Sequence of chain 1.C:
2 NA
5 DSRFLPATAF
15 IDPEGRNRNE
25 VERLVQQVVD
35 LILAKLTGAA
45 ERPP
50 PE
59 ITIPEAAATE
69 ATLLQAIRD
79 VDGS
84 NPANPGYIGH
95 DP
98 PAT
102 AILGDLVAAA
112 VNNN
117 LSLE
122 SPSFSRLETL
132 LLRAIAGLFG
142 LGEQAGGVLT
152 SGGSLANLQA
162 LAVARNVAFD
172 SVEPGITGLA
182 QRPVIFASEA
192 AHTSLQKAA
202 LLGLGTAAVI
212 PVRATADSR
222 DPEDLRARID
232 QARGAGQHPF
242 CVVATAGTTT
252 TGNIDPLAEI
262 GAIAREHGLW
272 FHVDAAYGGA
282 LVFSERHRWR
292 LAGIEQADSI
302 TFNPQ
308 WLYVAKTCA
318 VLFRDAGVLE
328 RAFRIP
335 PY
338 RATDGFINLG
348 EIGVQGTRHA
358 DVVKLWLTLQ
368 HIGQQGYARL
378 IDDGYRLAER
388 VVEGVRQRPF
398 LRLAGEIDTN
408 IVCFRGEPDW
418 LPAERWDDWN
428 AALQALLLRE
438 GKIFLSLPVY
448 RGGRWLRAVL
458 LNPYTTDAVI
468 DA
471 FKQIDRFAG

Binding-site contacts:
Ligand atom C contacts residue SER189 of chain 1.C at 3.2 Å.
Ligand atom CD contacts residue ALA192 of chain 1.C at 3.5 Å (hydrophobic).
Ligand atom CB contacts residue ABU1 of chain 1.N at 0.3 Å.
Ligand atom C contacts residue HIS193 of chain 1.C at 4.5 Å.
Ligand atom O contacts residue ALA192 of chain 1.C at 2.4 Å (h-bond).
Ligand atom O contacts residue SER189 of chain 1.C at 2.6 Å (h-bond).
Ligand atom N contacts residue TYR336 of chain 1.D at 4.1 Å.
Ligand atom CB contacts residue THR194 of chain 1.C at 4.0 Å.
Ligand atom CG contacts residue HIS193 of chain 1.C at 3.4 Å.
Ligand atom OXT contacts residue ALA188 of chain 1.C at 4.0 Å.
Ligand atom CD contacts residue ABU1 of chain 1.N at 0.2 Å.
Ligand atom O contacts residue GLU190 of chain 1.C at 3.9 Å.
Ligand atom N contacts residue ABU1 of chain 1.N at 0.4 Å.
Ligand atom N contacts residue GLN197 of chain 1.C at 4.0 Å.
Ligand atom O contacts residue ALA191 of chain 1.C at 3.6 Å.
Ligand atom OXT contacts residue GLU190 of chain 1.C at 4.5 Å.
Ligand atom C contacts residue ALA188 of chain 1.C at 4.4 Å (hydrophobic).
Ligand atom C contacts residue ALA192 of chain 1.C at 3.1 Å (hydrophobic).
Ligand atom C contacts residue VAL210 of chain 1.C at 4.4 Å (hydrophobic).
Ligand atom OXT contacts residue ABU1 of chain 1.N at 2.7 Å (h-bond).
Ligand atom O contacts residue HIS193 of chain 1.C at 4.0 Å.
Ligand atom CG contacts residue THR194 of chain 1.C at 4.4 Å.
Ligand atom CG contacts residue ALA192 of chain 1.C at 3.0 Å (hydrophobic).
Ligand atom OXT contacts residue ALA192 of chain 1.C at 4.2 Å.
Ligand atom C contacts residue ABU1 of chain 1.N at 1.9 Å.
Ligand atom CG contacts residue LEU196 of chain 1.C at 4.4 Å (hydrophobic).
Ligand atom OXT contacts residue SER189 of chain 1.C at 3.1 Å (h-bond).
Ligand atom CD contacts residue THR194 of chain 1.C at 2.8 Å.
Ligand atom CD contacts residue HIS193 of chain 1.C at 3.5 Å.
Ligand atom CD contacts residue TYR336 of chain 1.D at 4.4 Å (hydrophobic).
Ligand atom O contacts residue ABU1 of chain 1.N at 2.7 Å (h-bond).
Ligand atom N contacts residue ALA192 of chain 1.C at 4.2 Å.
Ligand atom CG contacts residue VAL210 of chain 1.C at 4.4 Å (hydrophobic).
Ligand atom N contacts residue THR194 of chain 1.C at 2.6 Å.
Ligand atom OXT contacts residue VAL210 of chain 1.C at 3.7 Å.
Ligand atom CB contacts residue ALA192 of chain 1.C at 2.8 Å (hydrophobic).
Ligand atom CB contacts residue HIS193 of chain 1.C at 3.8 Å.
Ligand atom OXT contacts residue PRO212 of chain 1.C at 4.5 Å.
Ligand atom CD contacts residue GLN197 of chain 1.C at 3.9 Å.
Ligand atom CG contacts residue ABU1 of chain 1.N at 0.9 Å.

Sequence of chain 1.D:
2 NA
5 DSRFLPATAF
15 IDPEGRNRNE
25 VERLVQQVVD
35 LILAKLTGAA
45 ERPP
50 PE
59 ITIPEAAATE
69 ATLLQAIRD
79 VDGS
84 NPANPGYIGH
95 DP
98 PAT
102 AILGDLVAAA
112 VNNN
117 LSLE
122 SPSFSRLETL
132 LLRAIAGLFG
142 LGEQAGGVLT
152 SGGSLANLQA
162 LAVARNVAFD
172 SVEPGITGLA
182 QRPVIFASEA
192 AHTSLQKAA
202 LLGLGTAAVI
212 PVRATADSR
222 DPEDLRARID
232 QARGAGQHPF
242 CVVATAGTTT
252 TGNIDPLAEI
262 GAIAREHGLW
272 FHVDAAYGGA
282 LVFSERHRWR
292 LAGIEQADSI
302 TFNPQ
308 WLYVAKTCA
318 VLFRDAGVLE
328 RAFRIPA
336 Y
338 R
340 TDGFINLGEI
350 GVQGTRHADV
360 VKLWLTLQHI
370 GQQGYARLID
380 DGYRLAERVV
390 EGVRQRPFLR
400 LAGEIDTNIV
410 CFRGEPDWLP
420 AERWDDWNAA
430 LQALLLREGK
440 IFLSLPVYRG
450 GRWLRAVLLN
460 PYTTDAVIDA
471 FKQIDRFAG

A protein and the small-molecule ligand that binds it are described below.
Small molecule (SMILES): NCCCC(=O)O